Sequence of chain 1.E:
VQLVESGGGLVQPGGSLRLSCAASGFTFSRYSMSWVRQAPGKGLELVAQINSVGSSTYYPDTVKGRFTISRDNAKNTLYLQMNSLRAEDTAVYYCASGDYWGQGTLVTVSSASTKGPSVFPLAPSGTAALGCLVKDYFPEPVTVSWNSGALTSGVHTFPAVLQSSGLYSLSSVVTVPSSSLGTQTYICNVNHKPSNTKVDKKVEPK

Binding-site contacts:
Ligand atom CD2 contacts residue ASP100 of chain 1.E at 3.3 Å.
Ligand atom N contacts residue SER96 of chain 1.D at 3.1 Å (h-bond).
Ligand atom CG1 contacts residue ASP33 of chain 1.D at 3.1 Å.
Ligand atom O contacts residue TYR37 of chain 1.D at 3.1 Å.
Ligand atom CB contacts residue SER96 of chain 1.D at 3.4 Å.
Ligand atom CD2 contacts residue SER33 of chain 1.E at 3.4 Å.
Ligand atom CE1 contacts residue SER96 of chain 1.D at 3.6 Å.
Ligand atom CD contacts residue ASP100 of chain 1.E at 3.5 Å.
Ligand atom CE2 contacts residue GLY99 of chain 1.E at 3.6 Å.
Ligand atom CG contacts residue SER33 of chain 1.E at 3.2 Å.
Ligand atom CE contacts residue PHE27 of chain 1.E at 3.5 Å (hydrophobic).
Ligand atom CD1 contacts residue TYR54 of chain 1.D at 3.5 Å (hydrophobic).
Ligand atom CE2 contacts residue SER33 of chain 1.E at 3.2 Å.
Ligand atom NZ contacts residue SER98 of chain 1.E at 3.5 Å (h-bond).
Ligand atom CZ contacts residue TRP101 of chain 1.D at 3.6 Å (hydrophobic).
Ligand atom CE1 contacts residue TRP101 of chain 1.D at 3.5 Å (hydrophobic).
Ligand atom NZ contacts residue ASP100 of chain 1.E at 2.8 Å (salt-bridge).
Ligand atom CZ contacts residue HIS39 of chain 1.D at 3.4 Å.
Ligand atom CE2 contacts residue PHE41 of chain 1.D at 3.6 Å (hydrophobic).
Ligand atom CD2 contacts residue GLY99 of chain 1.E at 3.5 Å.
Ligand atom O contacts residue LYS55 of chain 1.D at 3.6 Å.
Ligand atom C contacts residue SER96 of chain 1.D at 3.6 Å.
Ligand atom OD2 contacts residue SER33 of chain 1.E at 2.8 Å (h-bond).
Ligand atom CD1 contacts residue GLN50 of chain 1.E at 3.6 Å.
Ligand atom CZ contacts residue PHE41 of chain 1.D at 3.6 Å (hydrophobic).
Ligand atom O contacts residue SER96 of chain 1.D at 2.7 Å (h-bond).
Ligand atom CG contacts residue GLY99 of chain 1.E at 3.6 Å.
Ligand atom CE2 contacts residue HIS39 of chain 1.D at 3.5 Å.
Ligand atom CD1 contacts residue GLY99 of chain 1.E at 3.5 Å.
Ligand atom CB contacts residue ASP100 of chain 1.E at 3.6 Å.
Ligand atom CD1 contacts residue PHE60 of chain 1.D at 3.3 Å (hydrophobic).
Ligand atom OE1 contacts residue VAL99 of chain 1.D at 3.3 Å.
Ligand atom CB contacts residue ASP100 of chain 1.E at 3.4 Å.
Ligand atom O contacts residue TYR31 of chain 1.D at 3.5 Å.
Ligand atom CE2 contacts residue SER98 of chain 1.E at 3.3 Å.
Ligand atom OD2 contacts residue TYR32 of chain 1.E at 3.4 Å.
Ligand atom OD1 contacts residue SER33 of chain 1.E at 2.7 Å (h-bond).
Ligand atom CE contacts residue SER98 of chain 1.E at 3.4 Å.
Ligand atom O contacts residue TYR37 of chain 1.D at 3.3 Å.
Ligand atom N contacts residue ASP100 of chain 1.E at 3.0 Å (salt-bridge).

Sequence of chain 1.D:
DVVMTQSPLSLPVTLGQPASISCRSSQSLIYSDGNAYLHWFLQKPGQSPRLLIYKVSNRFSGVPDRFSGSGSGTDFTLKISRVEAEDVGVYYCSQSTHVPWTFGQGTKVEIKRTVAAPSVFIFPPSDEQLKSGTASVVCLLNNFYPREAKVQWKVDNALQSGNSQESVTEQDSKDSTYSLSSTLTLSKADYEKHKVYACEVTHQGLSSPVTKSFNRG

A small-molecule ligand and the protein it binds are described below.
Small molecule (SMILES): CC(C)C[C@H](NC(=O)[C@@H](N)CCCCN)C(=O)N[C@H](C(=O)N[C@@H](Cc1ccccc1)C(=O)N[C@@H](Cc1ccccc1)C(=O)N[C@@H](C)C(=O)N[C@@H](CCC(=O)O)C(=O)N[C@@H](CC(=O)O)C(=O)N[C@H](C=O)C(C)C)C(C)C